Sequence of chain 1.A:
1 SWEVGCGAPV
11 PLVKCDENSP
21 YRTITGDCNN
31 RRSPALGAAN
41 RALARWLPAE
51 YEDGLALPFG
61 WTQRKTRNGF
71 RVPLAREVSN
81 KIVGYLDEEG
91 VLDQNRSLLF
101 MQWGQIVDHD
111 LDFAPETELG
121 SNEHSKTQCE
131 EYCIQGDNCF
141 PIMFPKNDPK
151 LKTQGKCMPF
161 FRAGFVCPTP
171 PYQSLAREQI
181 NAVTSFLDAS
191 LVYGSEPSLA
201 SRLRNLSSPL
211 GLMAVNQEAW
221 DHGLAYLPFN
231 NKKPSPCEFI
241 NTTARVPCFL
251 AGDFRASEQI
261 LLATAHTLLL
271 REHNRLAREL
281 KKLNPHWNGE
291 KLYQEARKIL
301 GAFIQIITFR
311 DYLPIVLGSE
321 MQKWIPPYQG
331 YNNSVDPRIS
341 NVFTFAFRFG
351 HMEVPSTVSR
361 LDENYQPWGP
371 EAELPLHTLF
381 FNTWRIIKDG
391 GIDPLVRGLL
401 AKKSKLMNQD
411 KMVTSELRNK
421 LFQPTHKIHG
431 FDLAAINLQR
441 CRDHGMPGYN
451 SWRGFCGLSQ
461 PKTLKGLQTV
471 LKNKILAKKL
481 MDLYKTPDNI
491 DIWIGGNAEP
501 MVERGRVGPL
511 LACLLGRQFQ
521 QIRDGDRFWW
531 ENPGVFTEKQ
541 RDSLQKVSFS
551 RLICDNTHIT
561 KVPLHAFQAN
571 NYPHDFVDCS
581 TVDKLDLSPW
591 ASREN

This small molecule binds to this protein.
Small molecule (SMILES): CC(=O)N[C@@H]1[C@@H](O)[C@H](O)[C@@H](CO)O[C@H]1O

Binding-site contacts:
Ligand atom C5 contacts residue ASN332 of chain 1.A at 3.7 Å.
Ligand atom C3 contacts residue ASN332 of chain 1.A at 3.8 Å.
Ligand atom N2 contacts residue ASN332 of chain 1.A at 2.8 Å (h-bond).
Ligand atom C1 contacts residue ASN332 of chain 1.A at 1.5 Å.
Ligand atom C7 contacts residue ASN332 of chain 1.A at 3.5 Å.
Ligand atom C2 contacts residue ASN332 of chain 1.A at 2.4 Å.
Ligand atom C6 contacts residue SER334 of chain 1.A at 4.2 Å.
Ligand atom O5 contacts residue VAL335 of chain 1.A at 3.7 Å.
Ligand atom C4 contacts residue ASN332 of chain 1.A at 4.3 Å.
Ligand atom O5 contacts residue SER334 of chain 1.A at 4.1 Å.
Ligand atom C1 contacts residue VAL335 of chain 1.A at 4.3 Å (hydrophobic).
Ligand atom O7 contacts residue ASN332 of chain 1.A at 3.9 Å.
Ligand atom O5 contacts residue ASN332 of chain 1.A at 2.4 Å (h-bond).
Ligand atom C1 contacts residue SER334 of chain 1.A at 4.3 Å.
Ligand atom O6 contacts residue VAL335 of chain 1.A at 4.3 Å.
Ligand atom C5 contacts residue SER334 of chain 1.A at 4.3 Å.